This protein binds this small molecule.
Small molecule (SMILES): CC(=O)N[C@@H]1[C@@H](O)[C@H](O)[C@@H](CO)O[C@H]1O

Binding-site contacts:
Ligand atom C6 contacts residue GLU281 of chain 1.A at 4.4 Å.
Ligand atom O5 contacts residue ASN280 of chain 1.A at 3.8 Å.
Ligand atom C6 contacts residue ASN280 of chain 1.A at 4.4 Å.
Ligand atom O5 contacts residue ASN282 of chain 1.A at 2.3 Å (h-bond).
Ligand atom C5 contacts residue ASN282 of chain 1.A at 3.6 Å.
Ligand atom O6 contacts residue GLU281 of chain 1.A at 3.6 Å.
Ligand atom C8 contacts residue ASN282 of chain 1.A at 4.0 Å.
Ligand atom O6 contacts residue ASN280 of chain 1.A at 3.4 Å (h-bond).
Ligand atom C3 contacts residue ASN282 of chain 1.A at 3.8 Å.
Ligand atom C1 contacts residue ASN282 of chain 1.A at 1.4 Å.
Ligand atom N2 contacts residue ASN282 of chain 1.A at 3.0 Å (h-bond).
Ligand atom O6 contacts residue ASN282 of chain 1.A at 4.1 Å.
Ligand atom C2 contacts residue ASN282 of chain 1.A at 2.5 Å.
Ligand atom C7 contacts residue ASN282 of chain 1.A at 3.7 Å.
Ligand atom C4 contacts residue ASN282 of chain 1.A at 4.2 Å.

Sequence of chain 1.A:
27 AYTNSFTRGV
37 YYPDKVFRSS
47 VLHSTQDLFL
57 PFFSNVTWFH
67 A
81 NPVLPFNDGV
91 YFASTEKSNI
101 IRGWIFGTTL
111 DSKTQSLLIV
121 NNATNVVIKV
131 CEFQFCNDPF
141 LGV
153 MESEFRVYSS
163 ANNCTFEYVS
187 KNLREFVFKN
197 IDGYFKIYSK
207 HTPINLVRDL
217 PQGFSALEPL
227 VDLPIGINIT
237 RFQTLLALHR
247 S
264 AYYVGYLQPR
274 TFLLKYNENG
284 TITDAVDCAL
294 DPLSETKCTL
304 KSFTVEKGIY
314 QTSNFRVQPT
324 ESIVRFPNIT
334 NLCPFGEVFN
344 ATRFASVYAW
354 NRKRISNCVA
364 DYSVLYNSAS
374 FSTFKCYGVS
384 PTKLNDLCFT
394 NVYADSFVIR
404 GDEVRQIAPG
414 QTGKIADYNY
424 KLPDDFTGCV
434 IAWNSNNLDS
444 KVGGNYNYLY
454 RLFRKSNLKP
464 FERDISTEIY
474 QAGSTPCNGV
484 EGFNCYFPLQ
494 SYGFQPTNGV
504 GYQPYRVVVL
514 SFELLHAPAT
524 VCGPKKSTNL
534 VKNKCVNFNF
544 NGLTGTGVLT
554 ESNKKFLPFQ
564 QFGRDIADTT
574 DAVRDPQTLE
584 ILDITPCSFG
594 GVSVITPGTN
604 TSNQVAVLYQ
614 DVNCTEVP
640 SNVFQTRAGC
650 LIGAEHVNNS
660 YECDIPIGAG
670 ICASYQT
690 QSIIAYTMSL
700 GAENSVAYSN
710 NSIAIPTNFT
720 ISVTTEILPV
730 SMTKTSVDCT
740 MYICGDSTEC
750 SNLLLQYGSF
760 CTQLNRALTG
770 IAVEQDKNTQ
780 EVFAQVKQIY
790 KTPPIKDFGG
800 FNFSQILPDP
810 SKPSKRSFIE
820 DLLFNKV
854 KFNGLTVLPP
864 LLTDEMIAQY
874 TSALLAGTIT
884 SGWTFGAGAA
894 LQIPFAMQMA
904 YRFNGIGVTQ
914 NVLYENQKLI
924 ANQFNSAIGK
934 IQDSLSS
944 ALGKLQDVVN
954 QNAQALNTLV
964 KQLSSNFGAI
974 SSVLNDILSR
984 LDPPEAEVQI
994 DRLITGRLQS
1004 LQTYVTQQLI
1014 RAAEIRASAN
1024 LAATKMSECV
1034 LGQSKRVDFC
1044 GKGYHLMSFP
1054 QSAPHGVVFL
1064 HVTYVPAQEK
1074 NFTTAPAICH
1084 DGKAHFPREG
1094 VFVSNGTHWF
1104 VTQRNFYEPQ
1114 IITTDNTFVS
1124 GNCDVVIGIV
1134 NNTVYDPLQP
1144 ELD